Sequence of chain 1.B:
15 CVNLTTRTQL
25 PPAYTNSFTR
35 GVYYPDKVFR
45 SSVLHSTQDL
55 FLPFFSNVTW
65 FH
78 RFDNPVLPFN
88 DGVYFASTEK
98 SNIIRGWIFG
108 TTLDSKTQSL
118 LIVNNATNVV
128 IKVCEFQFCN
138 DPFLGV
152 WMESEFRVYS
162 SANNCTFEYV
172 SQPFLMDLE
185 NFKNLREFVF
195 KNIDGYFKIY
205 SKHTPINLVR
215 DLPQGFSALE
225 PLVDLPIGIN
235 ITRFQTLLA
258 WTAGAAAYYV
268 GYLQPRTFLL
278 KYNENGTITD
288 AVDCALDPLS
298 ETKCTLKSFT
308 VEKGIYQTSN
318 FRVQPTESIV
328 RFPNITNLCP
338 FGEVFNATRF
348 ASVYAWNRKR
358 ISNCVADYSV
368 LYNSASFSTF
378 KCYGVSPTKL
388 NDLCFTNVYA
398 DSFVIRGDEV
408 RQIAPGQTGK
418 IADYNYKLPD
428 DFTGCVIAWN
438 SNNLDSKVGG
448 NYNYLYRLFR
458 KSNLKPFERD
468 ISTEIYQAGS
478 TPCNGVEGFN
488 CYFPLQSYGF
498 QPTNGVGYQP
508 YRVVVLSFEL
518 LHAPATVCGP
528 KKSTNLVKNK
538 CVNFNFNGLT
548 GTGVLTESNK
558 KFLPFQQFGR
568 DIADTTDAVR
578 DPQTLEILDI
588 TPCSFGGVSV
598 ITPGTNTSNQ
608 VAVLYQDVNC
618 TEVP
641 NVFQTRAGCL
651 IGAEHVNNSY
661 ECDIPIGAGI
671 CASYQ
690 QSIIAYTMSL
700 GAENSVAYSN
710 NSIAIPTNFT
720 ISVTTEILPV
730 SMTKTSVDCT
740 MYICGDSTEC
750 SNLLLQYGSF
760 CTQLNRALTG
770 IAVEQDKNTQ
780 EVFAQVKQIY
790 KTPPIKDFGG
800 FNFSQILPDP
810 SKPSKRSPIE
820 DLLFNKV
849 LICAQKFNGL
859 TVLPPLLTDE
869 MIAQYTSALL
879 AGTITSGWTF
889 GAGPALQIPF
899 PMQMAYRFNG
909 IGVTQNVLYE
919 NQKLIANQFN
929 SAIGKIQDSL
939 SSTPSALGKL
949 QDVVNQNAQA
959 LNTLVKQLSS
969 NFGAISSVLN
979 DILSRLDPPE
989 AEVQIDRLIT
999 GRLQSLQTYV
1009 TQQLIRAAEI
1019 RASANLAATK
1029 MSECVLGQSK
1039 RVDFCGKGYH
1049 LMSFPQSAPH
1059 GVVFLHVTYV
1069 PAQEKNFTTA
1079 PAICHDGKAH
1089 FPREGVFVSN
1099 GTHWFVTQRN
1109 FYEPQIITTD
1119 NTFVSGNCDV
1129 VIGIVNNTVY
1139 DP

This protein binds this small molecule.
Small molecule (SMILES): CC(=O)N[C@@H]1[C@@H](O)[C@H](O)[C@@H](CO)O[C@H]1O

Binding-site contacts:
Ligand atom N2 contacts residue ASN61 of chain 1.B at 3.2 Å.
Ligand atom C4 contacts residue ASN61 of chain 1.B at 4.3 Å.
Ligand atom C7 contacts residue ASN61 of chain 1.B at 3.9 Å.
Ligand atom C1 contacts residue ASN61 of chain 1.B at 1.5 Å.
Ligand atom C3 contacts residue ASN61 of chain 1.B at 3.9 Å.
Ligand atom C8 contacts residue THR29 of chain 1.B at 4.4 Å.
Ligand atom C5 contacts residue TYR28 of chain 1.B at 4.3 Å (hydrophobic).
Ligand atom C1 contacts residue TYR28 of chain 1.B at 4.1 Å (hydrophobic).
Ligand atom C2 contacts residue ASN61 of chain 1.B at 2.8 Å.
Ligand atom C8 contacts residue ASN61 of chain 1.B at 4.0 Å.
Ligand atom O5 contacts residue TYR28 of chain 1.B at 4.4 Å.
Ligand atom C5 contacts residue ASN61 of chain 1.B at 3.5 Å.
Ligand atom O5 contacts residue ASN61 of chain 1.B at 2.3 Å (h-bond).